This protein binds this small molecule.
Small molecule (SMILES): CC(=O)N[C@H]1[C@H](O[C@H]2[C@H](O)[C@@H](NC(C)=O)CO[C@@H]2CO)O[C@H](CO)[C@@H](O)[C@@H]1O

Sequence of chain 1.C:
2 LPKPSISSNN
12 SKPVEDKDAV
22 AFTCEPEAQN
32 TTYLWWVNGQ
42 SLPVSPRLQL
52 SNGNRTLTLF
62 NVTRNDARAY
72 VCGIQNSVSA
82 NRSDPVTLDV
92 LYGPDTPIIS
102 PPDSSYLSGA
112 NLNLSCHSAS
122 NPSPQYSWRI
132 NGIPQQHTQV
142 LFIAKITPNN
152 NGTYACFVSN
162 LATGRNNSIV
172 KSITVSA

Binding-site contacts:
Ligand atom N2 contacts residue ASN150 of chain 1.C at 2.9 Å (h-bond).
Ligand atom C8 contacts residue ASN150 of chain 1.C at 3.7 Å.
Ligand atom C4 contacts residue ASN150 of chain 1.C at 4.3 Å.
Ligand atom C5 contacts residue SER177 of chain 1.C at 3.7 Å.
Ligand atom C3 contacts residue ASN150 of chain 1.C at 3.9 Å.
Ligand atom C3 contacts residue SER177 of chain 1.C at 3.6 Å.
Ligand atom C7 contacts residue ASN150 of chain 1.C at 3.5 Å.
Ligand atom O3 contacts residue SER177 of chain 1.C at 2.8 Å (h-bond).
Ligand atom O5 contacts residue ASN150 of chain 1.C at 2.4 Å (h-bond).
Ligand atom C2 contacts residue ASN150 of chain 1.C at 2.5 Å.
Ligand atom N2 contacts residue ASN152 of chain 1.C at 4.2 Å.
Ligand atom O6 contacts residue SER177 of chain 1.C at 2.4 Å (h-bond).
Ligand atom C5 contacts residue ASN150 of chain 1.C at 3.7 Å.
Ligand atom C7 contacts residue THR175 of chain 1.C at 4.3 Å.
Ligand atom O5 contacts residue SER177 of chain 1.C at 4.0 Å.
Ligand atom O7 contacts residue ASN150 of chain 1.C at 4.3 Å.
Ligand atom N2 contacts residue THR175 of chain 1.C at 4.1 Å.
Ligand atom C6 contacts residue SER177 of chain 1.C at 3.2 Å.
Ligand atom C6 contacts residue ALA178 of chain 1.C at 4.4 Å (hydrophobic).
Ligand atom C2 contacts residue SER177 of chain 1.C at 4.5 Å.
Ligand atom O7 contacts residue THR175 of chain 1.C at 3.8 Å.
Ligand atom C1 contacts residue ASN150 of chain 1.C at 1.4 Å.
Ligand atom C4 contacts residue SER177 of chain 1.C at 3.3 Å.
Ligand atom O3 contacts residue VAL176 of chain 1.C at 4.0 Å.
Ligand atom O4 contacts residue ALA178 of chain 1.C at 3.8 Å.
Ligand atom O6 contacts residue ALA178 of chain 1.C at 4.5 Å.
Ligand atom O4 contacts residue SER177 of chain 1.C at 3.4 Å (h-bond).
Ligand atom O6 contacts residue PRO149 of chain 1.C at 3.9 Å.